Sequence of chain 1.HA:
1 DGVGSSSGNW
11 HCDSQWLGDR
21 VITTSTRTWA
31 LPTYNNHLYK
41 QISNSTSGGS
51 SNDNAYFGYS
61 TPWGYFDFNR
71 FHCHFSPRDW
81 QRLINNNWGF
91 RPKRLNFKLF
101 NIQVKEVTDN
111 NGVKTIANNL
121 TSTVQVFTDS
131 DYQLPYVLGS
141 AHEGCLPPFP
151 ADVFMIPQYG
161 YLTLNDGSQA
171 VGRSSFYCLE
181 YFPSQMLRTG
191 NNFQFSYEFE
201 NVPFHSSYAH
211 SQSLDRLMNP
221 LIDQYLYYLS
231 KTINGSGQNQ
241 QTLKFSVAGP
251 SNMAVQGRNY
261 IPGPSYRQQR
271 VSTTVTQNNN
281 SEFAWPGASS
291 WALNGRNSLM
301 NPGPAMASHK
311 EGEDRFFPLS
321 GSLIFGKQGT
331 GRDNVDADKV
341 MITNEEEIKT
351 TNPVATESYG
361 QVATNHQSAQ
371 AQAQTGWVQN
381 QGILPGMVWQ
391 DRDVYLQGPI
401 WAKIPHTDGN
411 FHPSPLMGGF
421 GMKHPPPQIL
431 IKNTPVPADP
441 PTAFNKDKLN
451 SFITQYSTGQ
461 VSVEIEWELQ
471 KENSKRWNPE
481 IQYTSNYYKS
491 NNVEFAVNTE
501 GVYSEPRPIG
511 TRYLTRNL

Sequence of chain 1.GA:
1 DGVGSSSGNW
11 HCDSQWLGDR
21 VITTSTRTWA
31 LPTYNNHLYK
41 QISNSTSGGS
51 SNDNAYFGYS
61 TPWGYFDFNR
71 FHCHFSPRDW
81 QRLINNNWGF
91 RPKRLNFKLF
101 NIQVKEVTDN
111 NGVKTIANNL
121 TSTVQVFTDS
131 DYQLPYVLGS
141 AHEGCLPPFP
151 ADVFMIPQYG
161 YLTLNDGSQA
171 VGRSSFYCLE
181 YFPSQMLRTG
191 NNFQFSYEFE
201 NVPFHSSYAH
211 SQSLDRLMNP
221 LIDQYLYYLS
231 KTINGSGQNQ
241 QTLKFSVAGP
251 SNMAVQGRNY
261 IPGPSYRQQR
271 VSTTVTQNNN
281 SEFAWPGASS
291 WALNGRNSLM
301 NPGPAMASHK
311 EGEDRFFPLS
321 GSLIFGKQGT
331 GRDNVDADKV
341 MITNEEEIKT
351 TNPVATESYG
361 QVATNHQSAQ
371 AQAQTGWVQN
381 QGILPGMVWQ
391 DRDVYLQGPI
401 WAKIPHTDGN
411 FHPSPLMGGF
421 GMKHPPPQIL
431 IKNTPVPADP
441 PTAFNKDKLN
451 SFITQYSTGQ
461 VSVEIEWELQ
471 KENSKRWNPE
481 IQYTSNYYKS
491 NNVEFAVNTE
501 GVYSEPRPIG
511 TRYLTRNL

Binding-site contacts:
Ligand atom C1 contacts residue TRP285 of chain 1.GA at 3.5 Å (hydrophobic).
Ligand atom O3 contacts residue TRP285 of chain 1.GA at 3.9 Å.
Ligand atom O1 contacts residue VAL255 of chain 1.HA at 4.0 Å.
Ligand atom O2 contacts residue VAL255 of chain 1.HA at 3.9 Å.
Ligand atom O1 contacts residue ALA254 of chain 1.HA at 4.3 Å.
Ligand atom C6 contacts residue TRP285 of chain 1.GA at 3.4 Å (hydrophobic).
Ligand atom C3 contacts residue TRP285 of chain 1.GA at 4.0 Å (hydrophobic).
Ligand atom C2 contacts residue ASN252 of chain 1.HA at 4.3 Å.
Ligand atom O6 contacts residue TRP285 of chain 1.GA at 3.2 Å (h-bond).
Ligand atom O2 contacts residue TRP285 of chain 1.GA at 4.3 Å.
Ligand atom C5 contacts residue TRP285 of chain 1.GA at 3.7 Å (hydrophobic).
Ligand atom C2 contacts residue TRP285 of chain 1.GA at 3.5 Å (hydrophobic).
Ligand atom O1 contacts residue ASN252 of chain 1.HA at 4.2 Å.
Ligand atom O2 contacts residue ASN252 of chain 1.HA at 3.1 Å (h-bond).
Ligand atom O5 contacts residue TRP285 of chain 1.GA at 3.1 Å (h-bond).
Ligand atom O4 contacts residue TRP285 of chain 1.GA at 3.2 Å.
Ligand atom C4 contacts residue TRP285 of chain 1.GA at 4.0 Å (hydrophobic).
Ligand atom O1 contacts residue TRP285 of chain 1.GA at 3.1 Å.

A small-molecule ligand and the protein it binds are described below.
Small molecule (SMILES): OC[C@H]1O[C@@H](O)[C@H](O)[C@@H](O)[C@H]1O